A protein and the small-molecule ligand that binds it are described below.
Small molecule (SMILES): O=P(O)(O)OC[C@H]1O[C@](O)(COP(=O)(O)O)[C@@H](O)[C@@H]1O

Binding-site contacts:
Ligand atom O3 contacts residue GLY430 of chain 1.F at 3.2 Å.
Ligand atom O6P contacts residue SER353 of chain 1.F at 2.7 Å (h-bond).
Ligand atom O4 contacts residue GLY436 of chain 1.F at 3.7 Å.
Ligand atom O2P contacts residue ARG405 of chain 1.F at 2.7 Å (salt-bridge).
Ligand atom O4P contacts residue SER435 of chain 1.F at 3.6 Å.
Ligand atom P1 contacts residue ARG405 of chain 1.F at 3.7 Å.
Ligand atom P2 contacts residue SER353 of chain 1.F at 3.6 Å.
Ligand atom O5P contacts residue SER435 of chain 1.F at 3.3 Å (h-bond).
Ligand atom C6 contacts residue THR438 of chain 1.F at 3.5 Å.
Ligand atom C1 contacts residue ARG405 of chain 1.F at 3.8 Å.
Ligand atom P2 contacts residue THR348 of chain 1.F at 3.5 Å.
Ligand atom O1 contacts residue GLY434 of chain 1.F at 3.7 Å.
Ligand atom O3P contacts residue TRP398 of chain 1.F at 2.7 Å (h-bond).
Ligand atom O4 contacts residue TYR437 of chain 1.F at 2.9 Å (h-bond).
Ligand atom O4 contacts residue GLY434 of chain 1.F at 2.5 Å (h-bond).
Ligand atom O6 contacts residue THR349 of chain 1.F at 3.1 Å (h-bond).
Ligand atom O6P contacts residue ARG352 of chain 1.F at 3.8 Å.
Ligand atom O1P contacts residue PRO433 of chain 1.F at 3.6 Å.
Ligand atom C3 contacts residue GLY434 of chain 1.F at 3.5 Å.
Ligand atom O5P contacts residue THR348 of chain 1.F at 3.7 Å.
Ligand atom O2 contacts residue GLY430 of chain 1.F at 3.6 Å (h-bond).
Ligand atom O3 contacts residue ARG432 of chain 1.F at 2.7 Å (salt-bridge).
Ligand atom O5 contacts residue LEU347 of chain 1.F at 3.8 Å.
Ligand atom O3 contacts residue TRP398 of chain 1.F at 3.7 Å.
Ligand atom O1P contacts residue GLY434 of chain 1.F at 2.9 Å (h-bond).
Ligand atom O6P contacts residue THR348 of chain 1.F at 2.5 Å (h-bond).
Ligand atom O5P contacts residue THR350 of chain 1.F at 2.7 Å (h-bond).
Ligand atom C3 contacts residue ARG432 of chain 1.F at 3.3 Å.
Ligand atom O6 contacts residue THR348 of chain 1.F at 3.6 Å.
Ligand atom C4 contacts residue GLY434 of chain 1.F at 3.3 Å.
Ligand atom O3P contacts residue ARG405 of chain 1.F at 2.8 Å (salt-bridge).
Ligand atom C6 contacts residue SER353 of chain 1.F at 3.7 Å.
Ligand atom O2 contacts residue LEU347 of chain 1.F at 3.4 Å.
Ligand atom C6 contacts residue LEU347 of chain 1.F at 3.6 Å (hydrophobic).
Ligand atom O4 contacts residue THR438 of chain 1.F at 3.5 Å (h-bond).
Ligand atom O4P contacts residue GLY436 of chain 1.F at 2.9 Å (h-bond).
Ligand atom P2 contacts residue THR349 of chain 1.F at 3.7 Å.
Ligand atom O4P contacts residue SER353 of chain 1.F at 3.6 Å (h-bond).
Ligand atom C5 contacts residue GLY434 of chain 1.F at 3.4 Å.
Ligand atom O5P contacts residue THR349 of chain 1.F at 3.4 Å (h-bond).

Sequence of chain 1.F:
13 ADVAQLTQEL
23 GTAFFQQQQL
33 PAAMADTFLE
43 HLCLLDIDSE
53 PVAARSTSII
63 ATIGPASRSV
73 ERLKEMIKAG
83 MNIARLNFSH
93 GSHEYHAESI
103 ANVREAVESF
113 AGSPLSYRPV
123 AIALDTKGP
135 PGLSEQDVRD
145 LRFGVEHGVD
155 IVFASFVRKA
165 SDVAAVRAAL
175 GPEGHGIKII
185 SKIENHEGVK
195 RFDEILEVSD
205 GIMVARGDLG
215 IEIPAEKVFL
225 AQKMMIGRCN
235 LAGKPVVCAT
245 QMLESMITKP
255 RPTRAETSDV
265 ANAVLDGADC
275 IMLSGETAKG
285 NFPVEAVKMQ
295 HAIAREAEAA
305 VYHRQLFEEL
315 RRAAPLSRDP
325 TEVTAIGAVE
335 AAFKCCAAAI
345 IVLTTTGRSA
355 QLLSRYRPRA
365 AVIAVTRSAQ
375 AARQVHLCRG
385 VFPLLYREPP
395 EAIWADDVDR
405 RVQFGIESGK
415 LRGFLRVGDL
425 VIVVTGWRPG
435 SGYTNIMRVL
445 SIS